Binding-site contacts:
Ligand atom C7 contacts residue PRO31 of chain 42.B at 3.2 Å (hydrophobic).
Ligand atom C1 contacts residue ARG33 of chain 42.B at 4.1 Å.
Ligand atom N2 contacts residue PRO31 of chain 42.B at 2.8 Å (h-bond).
Ligand atom C7 contacts residue ASN70 of chain 42.B at 3.4 Å.
Ligand atom N2 contacts residue ASN70 of chain 42.B at 2.9 Å (h-bond).
Ligand atom C3 contacts residue PRO31 of chain 42.B at 4.1 Å (hydrophobic).
Ligand atom O5 contacts residue ASN70 of chain 42.B at 2.4 Å (h-bond).
Ligand atom O7 contacts residue SER71 of chain 42.B at 4.4 Å.
Ligand atom C2 contacts residue PRO31 of chain 42.B at 4.0 Å (hydrophobic).
Ligand atom C2 contacts residue ASN70 of chain 42.B at 2.5 Å.
Ligand atom C5 contacts residue ASN70 of chain 42.B at 3.7 Å.
Ligand atom O5 contacts residue ARG33 of chain 42.B at 4.3 Å.
Ligand atom O7 contacts residue ASN70 of chain 42.B at 3.5 Å (h-bond).
Ligand atom C1 contacts residue ASN70 of chain 42.B at 1.4 Å.
Ligand atom C5 contacts residue ARG33 of chain 42.B at 3.9 Å.
Ligand atom O3 contacts residue PRO31 of chain 42.B at 4.2 Å.
Ligand atom C3 contacts residue ASN70 of chain 42.B at 3.8 Å.
Ligand atom C8 contacts residue ASN70 of chain 42.B at 3.9 Å.
Ligand atom C6 contacts residue ARG33 of chain 42.B at 3.7 Å.
Ligand atom O7 contacts residue PRO31 of chain 42.B at 3.0 Å (h-bond).
Ligand atom N2 contacts residue ASN32 of chain 42.B at 4.2 Å.
Ligand atom C4 contacts residue ASN70 of chain 42.B at 4.2 Å.
Ligand atom O6 contacts residue ARG33 of chain 42.B at 3.0 Å (salt-bridge).

Sequence of chain 42.B:
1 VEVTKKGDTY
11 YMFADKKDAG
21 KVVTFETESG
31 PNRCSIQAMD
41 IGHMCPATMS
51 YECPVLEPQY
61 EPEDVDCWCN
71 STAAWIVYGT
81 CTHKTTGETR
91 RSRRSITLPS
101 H

A small-molecule ligand and the protein it binds are described below.
Small molecule (SMILES): CC(=O)N[C@@H]1[C@@H](O)[C@H](O)[C@@H](CO)O[C@H]1O